Sequence of chain 37.E:
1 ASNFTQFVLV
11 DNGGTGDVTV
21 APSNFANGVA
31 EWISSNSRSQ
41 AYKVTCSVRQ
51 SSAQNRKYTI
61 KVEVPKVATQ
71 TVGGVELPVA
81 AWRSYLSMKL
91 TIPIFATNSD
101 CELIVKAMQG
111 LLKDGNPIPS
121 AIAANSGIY

Sequence of chain 48.E:
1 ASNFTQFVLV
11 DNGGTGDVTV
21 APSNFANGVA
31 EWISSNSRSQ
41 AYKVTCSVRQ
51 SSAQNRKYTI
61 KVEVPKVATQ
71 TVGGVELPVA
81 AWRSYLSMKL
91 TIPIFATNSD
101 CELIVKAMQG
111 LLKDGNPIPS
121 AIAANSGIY

Binding-site contacts:
Ligand atom N7 contacts residue TYR85 of chain 37.E at 3.7 Å.
Ligand atom C5 contacts residue TYR85 of chain 37.E at 3.5 Å (hydrophobic).
Ligand atom C6 contacts residue VAL29 of chain 37.E at 4.1 Å (hydrophobic).
Ligand atom OP2 contacts residue GLU63 of chain 37.E at 3.6 Å (salt-bridge).
Ligand atom N6 contacts residue TYR85 of chain 37.E at 3.4 Å.
Ligand atom C4 contacts residue TYR85 of chain 37.E at 3.8 Å (hydrophobic).
Ligand atom N6 contacts residue THR59 of chain 37.E at 2.8 Å (h-bond).
Ligand atom N6 contacts residue CYS46 of chain 37.E at 3.4 Å (h-bond).
Ligand atom P contacts residue TYR85 of chain 37.E at 3.7 Å.
Ligand atom C8 contacts residue THR45 of chain 37.E at 3.8 Å.
Ligand atom C4 contacts residue LYS61 of chain 37.E at 3.7 Å.
Ligand atom N6 contacts residue THR91 of chain 48.E at 3.5 Å (h-bond).
Ligand atom C2 contacts residue THR59 of chain 37.E at 4.1 Å.
Ligand atom C6 contacts residue SER47 of chain 37.E at 3.9 Å.
Ligand atom C5' contacts residue TYR85 of chain 37.E at 4.0 Å (hydrophobic).
Ligand atom N6 contacts residue THR45 of chain 37.E at 2.5 Å (h-bond).
Ligand atom C5 contacts residue VAL29 of chain 37.E at 4.0 Å (hydrophobic).
Ligand atom C5 contacts residue THR45 of chain 37.E at 3.1 Å.
Ligand atom OP1 contacts residue TYR85 of chain 37.E at 3.5 Å (h-bond).
Ligand atom N7 contacts residue THR45 of chain 37.E at 2.5 Å (h-bond).
Ligand atom C2 contacts residue SER47 of chain 37.E at 3.4 Å.
Ligand atom N1 contacts residue SER47 of chain 37.E at 2.9 Å (h-bond).
Ligand atom N9 contacts residue LYS61 of chain 37.E at 3.7 Å.
Ligand atom C6 contacts residue THR45 of chain 37.E at 3.1 Å.
Ligand atom N7 contacts residue LYS61 of chain 37.E at 3.7 Å.
Ligand atom C5 contacts residue LYS61 of chain 37.E at 3.7 Å.
Ligand atom N6 contacts residue LYS61 of chain 37.E at 4.1 Å.
Ligand atom N6 contacts residue SER47 of chain 37.E at 4.1 Å.
Ligand atom C6 contacts residue TYR85 of chain 37.E at 3.4 Å (hydrophobic).
Ligand atom N1 contacts residue THR59 of chain 37.E at 3.5 Å.
Ligand atom OP2 contacts residue LYS43 of chain 37.E at 2.7 Å (salt-bridge).
Ligand atom N1 contacts residue TYR85 of chain 37.E at 3.5 Å.
Ligand atom C8 contacts residue TYR85 of chain 37.E at 3.8 Å (hydrophobic).
Ligand atom C6 contacts residue LYS61 of chain 37.E at 3.8 Å.
Ligand atom N9 contacts residue TYR85 of chain 37.E at 4.0 Å.
Ligand atom OP1 contacts residue LYS43 of chain 37.E at 2.9 Å (salt-bridge).
Ligand atom C6 contacts residue THR59 of chain 37.E at 3.6 Å.
Ligand atom P contacts residue LYS43 of chain 37.E at 3.2 Å.
Ligand atom C8 contacts residue LYS61 of chain 37.E at 3.7 Å.
Ligand atom O6 contacts residue LYS61 of chain 37.E at 3.0 Å (salt-bridge).

This small molecule binds to this protein.
Small molecule (SMILES): Nc1nc(=O)c2ncn([C@@H]3O[C@H](CO[P](=O)(O)O[C@H]4[C@@H](O)[C@H](n5cnc6c(N)ncnc65)O[C@@H]4CO[P](=O)(O)O[C@@H]4[C@@H](O)[C@H](n5cnc6c(N)ncnc65)O[C@@H]4COP(=O)=O)[C@@H](O)[C@H]3O)c2[nH]1